Binding-site contacts:
Ligand atom C9 contacts residue LEU54 of chain 1.A at 4.1 Å (hydrophobic).
Ligand atom C6 contacts residue VAL96 of chain 1.A at 4.1 Å (hydrophobic).
Ligand atom C5 contacts residue PHE114 of chain 1.A at 3.6 Å (hydrophobic).
Ligand atom C1 contacts residue LEU57 of chain 1.A at 4.1 Å (hydrophobic).
Ligand atom C2 contacts residue GLN61 of chain 1.A at 3.4 Å.
Ligand atom C4 contacts residue MET95 of chain 1.A at 3.7 Å (hydrophobic).
Ligand atom O17 contacts residue THR227 of chain 1.A at 2.8 Å (h-bond).
Ligand atom C18 contacts residue MET92 of chain 1.A at 3.7 Å (hydrophobic).
Ligand atom C12 contacts residue LEU54 of chain 1.A at 3.4 Å (hydrophobic).
Ligand atom C12 contacts residue ASN55 of chain 1.A at 3.3 Å.
Ligand atom C3 contacts residue GLN61 of chain 1.A at 3.9 Å.
Ligand atom C18 contacts residue THR227 of chain 1.A at 3.3 Å.
Ligand atom O17 contacts residue PHE241 of chain 1.A at 4.0 Å.
Ligand atom C16 contacts residue LEU51 of chain 1.A at 4.1 Å (hydrophobic).
Ligand atom C1 contacts residue LEU54 of chain 1.A at 4.1 Å (hydrophobic).
Ligand atom C3 contacts residue MET95 of chain 1.A at 3.9 Å (hydrophobic).
Ligand atom C17 contacts residue THR227 of chain 1.A at 3.9 Å.
Ligand atom C13 contacts residue ASN55 of chain 1.A at 3.7 Å.
Ligand atom C2 contacts residue LEU57 of chain 1.A at 4.0 Å (hydrophobic).
Ligand atom O3 contacts residue PHE114 of chain 1.A at 3.8 Å.
Ligand atom C6 contacts residue PHE114 of chain 1.A at 3.8 Å (hydrophobic).
Ligand atom C16 contacts residue THR227 of chain 1.A at 4.0 Å.
Ligand atom C11 contacts residue LEU54 of chain 1.A at 3.3 Å (hydrophobic).
Ligand atom O3 contacts residue MET95 of chain 1.A at 3.8 Å.
Ligand atom C2 contacts residue MET95 of chain 1.A at 3.9 Å (hydrophobic).
Ligand atom C18 contacts residue TRP91 of chain 1.A at 4.1 Å (hydrophobic).
Ligand atom C19 contacts residue TRP91 of chain 1.A at 4.0 Å (hydrophobic).
Ligand atom C3 contacts residue ARG102 of chain 1.A at 4.1 Å.
Ligand atom O17 contacts residue ASN55 of chain 1.A at 2.7 Å (h-bond).
Ligand atom C17 contacts residue LEU51 of chain 1.A at 4.0 Å (hydrophobic).
Ligand atom O3 contacts residue ARG102 of chain 1.A at 2.9 Å (salt-bridge).
Ligand atom C16 contacts residue PHE226 of chain 1.A at 3.7 Å (hydrophobic).
Ligand atom C4 contacts residue PHE114 of chain 1.A at 3.9 Å (hydrophobic).
Ligand atom O3 contacts residue MET99 of chain 1.A at 3.5 Å.
Ligand atom C19 contacts residue MET95 of chain 1.A at 3.8 Å (hydrophobic).
Ligand atom C3 contacts residue PHE114 of chain 1.A at 4.0 Å (hydrophobic).
Ligand atom C19 contacts residue MET92 of chain 1.A at 4.1 Å (hydrophobic).
Ligand atom C17 contacts residue ASN55 of chain 1.A at 3.4 Å.
Ligand atom C15 contacts residue LEU223 of chain 1.A at 4.1 Å (hydrophobic).
Ligand atom O3 contacts residue GLN61 of chain 1.A at 3.4 Å (h-bond).

This protein binds this small molecule.
Small molecule (SMILES): C[C@]12CCC(=O)C[C@@H]1CC[C@@H]1[C@@H]2CC[C@]2(C)[C@@H](O)CC[C@@H]12

Sequence of chain 1.A:
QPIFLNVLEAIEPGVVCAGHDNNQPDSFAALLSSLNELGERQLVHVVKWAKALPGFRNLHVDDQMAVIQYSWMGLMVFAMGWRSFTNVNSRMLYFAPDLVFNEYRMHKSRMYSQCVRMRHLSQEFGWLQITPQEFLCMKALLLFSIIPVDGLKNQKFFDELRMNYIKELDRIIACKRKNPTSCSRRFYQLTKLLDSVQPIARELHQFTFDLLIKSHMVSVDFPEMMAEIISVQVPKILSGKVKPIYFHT